Sequence of chain 2.A:
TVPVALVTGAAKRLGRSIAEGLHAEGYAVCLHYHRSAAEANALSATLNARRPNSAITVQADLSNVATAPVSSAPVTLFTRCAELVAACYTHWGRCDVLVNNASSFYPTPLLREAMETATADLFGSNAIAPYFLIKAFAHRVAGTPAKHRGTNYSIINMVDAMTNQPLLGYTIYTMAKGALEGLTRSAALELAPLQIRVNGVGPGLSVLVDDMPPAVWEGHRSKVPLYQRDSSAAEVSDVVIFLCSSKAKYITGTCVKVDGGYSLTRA

Binding-site contacts:
Ligand atom N5 contacts residue EDO1 of chain 2.F at 3.7 Å.
Ligand atom C8A contacts residue PHE116 of chain 2.A at 3.5 Å (hydrophobic).
Ligand atom C4A contacts residue NDP1 of chain 2.C at 3.7 Å.
Ligand atom C6 contacts residue NDP1 of chain 2.C at 3.6 Å.
Ligand atom C2 contacts residue NDP1 of chain 2.C at 3.3 Å.
Ligand atom CM contacts residue EDO1 of chain 2.F at 3.5 Å.
Ligand atom C9 contacts residue LEU232 of chain 2.A at 3.5 Å (hydrophobic).
Ligand atom C8A contacts residue NDP1 of chain 2.C at 3.5 Å.
Ligand atom C9 contacts residue NDP1 of chain 2.C at 3.7 Å.
Ligand atom OE1 contacts residue TYR194 of chain 2.A at 3.4 Å.
Ligand atom C13 contacts residue MET236 of chain 2.A at 3.5 Å (hydrophobic).
Ligand atom NA2 contacts residue PHE116 of chain 2.A at 3.7 Å.
Ligand atom C4 contacts residue NDP1 of chain 2.C at 3.6 Å.
Ligand atom OE1 contacts residue PRO118 of chain 2.A at 3.6 Å.
Ligand atom C4 contacts residue PHE116 of chain 2.A at 3.7 Å (hydrophobic).
Ligand atom N1 contacts residue NDP1 of chain 2.C at 2.6 Å (h-bond).
Ligand atom C4A contacts residue PHE116 of chain 2.A at 3.6 Å (hydrophobic).
Ligand atom C7 contacts residue ASP235 of chain 2.A at 2.6 Å.
Ligand atom N contacts residue TYR194 of chain 2.A at 3.4 Å (h-bond).
Ligand atom N5 contacts residue PHE116 of chain 2.A at 3.6 Å.
Ligand atom C12 contacts residue MET236 of chain 2.A at 3.7 Å (hydrophobic).
Ligand atom N3 contacts residue PHE116 of chain 2.A at 3.7 Å.
Ligand atom C16 contacts residue LEU191 of chain 2.A at 3.4 Å (hydrophobic).
Ligand atom NA4 contacts residue EDO1 of chain 2.F at 2.9 Å (h-bond).
Ligand atom N8 contacts residue ARG20 of chain 2.A at 3.7 Å.
Ligand atom N5 contacts residue NDP1 of chain 2.C at 3.4 Å.
Ligand atom O2 contacts residue TYR194 of chain 2.A at 3.7 Å.
Ligand atom NA4 contacts residue TYR197 of chain 2.A at 3.0 Å (h-bond).
Ligand atom C14 contacts residue MET236 of chain 2.A at 3.6 Å (hydrophobic).
Ligand atom NA2 contacts residue SER114 of chain 2.A at 2.8 Å (h-bond).
Ligand atom CM contacts residue LEU229 of chain 2.A at 3.3 Å (hydrophobic).
Ligand atom NA2 contacts residue NDP1 of chain 2.C at 3.1 Å (h-bond).
Ligand atom CA contacts residue TYR194 of chain 2.A at 3.0 Å (hydrophobic).
Ligand atom N8 contacts residue NDP1 of chain 2.C at 3.6 Å (h-bond).
Ligand atom N3 contacts residue TYR197 of chain 2.A at 3.7 Å.
Ligand atom N3 contacts residue NDP1 of chain 2.C at 2.8 Å (h-bond).
Ligand atom C2 contacts residue PHE116 of chain 2.A at 3.5 Å (hydrophobic).
Ligand atom N8 contacts residue ASP235 of chain 2.A at 3.1 Å (salt-bridge).
Ligand atom C4 contacts residue TYR197 of chain 2.A at 3.7 Å (hydrophobic).
Ligand atom NA4 contacts residue NDP1 of chain 2.C at 3.4 Å.

The small molecule below binds the protein below.
Small molecule (SMILES): CN(Cc1cnc2nc(N)nc(N)c2n1)c1ccc(C(=O)N[C@@H](CCC(=O)O)C(=O)O)cc1